Binding-site contacts:
Ligand atom C8 contacts residue GLN96 of chain 1.A at 3.6 Å.
Ligand atom C9 contacts residue THR155 of chain 1.B at 3.8 Å.
Ligand atom C5 contacts residue LEU152 of chain 1.B at 4.3 Å (hydrophobic).
Ligand atom C3 contacts residue ILE199 of chain 1.B at 4.1 Å (hydrophobic).
Ligand atom S1 contacts residue GLY121 of chain 1.B at 4.1 Å.
Ligand atom C2 contacts residue SER291 of chain 1.B at 3.4 Å.
Ligand atom C1 contacts residue CYS122 of chain 1.B at 3.2 Å (hydrophobic).
Ligand atom C5 contacts residue GLN96 of chain 1.A at 4.2 Å.
Ligand atom C9 contacts residue VAL219 of chain 1.B at 3.8 Å (hydrophobic).
Ligand atom C3 contacts residue THR97 of chain 1.A at 3.6 Å.
Ligand atom C7 contacts residue THR155 of chain 1.B at 3.9 Å.
Ligand atom C2 contacts residue PHE167 of chain 1.B at 3.6 Å (hydrophobic).
Ligand atom C5 contacts residue ASN91 of chain 1.B at 4.1 Å.
Ligand atom C10 contacts residue GLN201 of chain 1.B at 4.0 Å.
Ligand atom C1 contacts residue SER291 of chain 1.B at 3.9 Å.
Ligand atom C5 contacts residue THR97 of chain 1.A at 3.6 Å.
Ligand atom C9 contacts residue PHE218 of chain 1.B at 3.7 Å (hydrophobic).
Ligand atom C6 contacts residue ASN91 of chain 1.B at 4.3 Å.
Ligand atom C2 contacts residue LEU152 of chain 1.B at 3.6 Å (hydrophobic).
Ligand atom C4 contacts residue ASN91 of chain 1.B at 3.6 Å.
Ligand atom C10 contacts residue THR155 of chain 1.B at 3.9 Å.
Ligand atom C1 contacts residue PHE167 of chain 1.B at 3.5 Å (hydrophobic).
Ligand atom C4 contacts residue THR97 of chain 1.A at 4.0 Å.
Ligand atom C10 contacts residue TRP205 of chain 1.B at 3.6 Å (hydrophobic).
Ligand atom C7 contacts residue GLN96 of chain 1.A at 4.3 Å.
Ligand atom C3 contacts residue LEU152 of chain 1.B at 4.1 Å (hydrophobic).
Ligand atom S1 contacts residue SER291 of chain 1.B at 3.3 Å.
Ligand atom C8 contacts residue GLN201 of chain 1.B at 4.2 Å.
Ligand atom C8 contacts residue THR155 of chain 1.B at 3.8 Å.
Ligand atom S1 contacts residue CYS122 of chain 1.B at 2.0 Å (h-bond).
Ligand atom C9 contacts residue GLN201 of chain 1.B at 3.6 Å.
Ligand atom C6 contacts residue THR92 of chain 1.B at 4.3 Å.
Ligand atom C6 contacts residue VAL219 of chain 1.B at 4.2 Å (hydrophobic).
Ligand atom C6 contacts residue THR155 of chain 1.B at 3.9 Å.
Ligand atom C6 contacts residue GLN96 of chain 1.A at 4.3 Å.
Ligand atom C7 contacts residue VAL219 of chain 1.B at 3.5 Å (hydrophobic).
Ligand atom C1 contacts residue ILE199 of chain 1.B at 3.8 Å (hydrophobic).
Ligand atom C3 contacts residue VAL219 of chain 1.B at 4.0 Å (hydrophobic).
Ligand atom C4 contacts residue LEU152 of chain 1.B at 3.5 Å (hydrophobic).
Ligand atom C6 contacts residue LEU152 of chain 1.B at 3.9 Å (hydrophobic).

Sequence of chain 1.A:
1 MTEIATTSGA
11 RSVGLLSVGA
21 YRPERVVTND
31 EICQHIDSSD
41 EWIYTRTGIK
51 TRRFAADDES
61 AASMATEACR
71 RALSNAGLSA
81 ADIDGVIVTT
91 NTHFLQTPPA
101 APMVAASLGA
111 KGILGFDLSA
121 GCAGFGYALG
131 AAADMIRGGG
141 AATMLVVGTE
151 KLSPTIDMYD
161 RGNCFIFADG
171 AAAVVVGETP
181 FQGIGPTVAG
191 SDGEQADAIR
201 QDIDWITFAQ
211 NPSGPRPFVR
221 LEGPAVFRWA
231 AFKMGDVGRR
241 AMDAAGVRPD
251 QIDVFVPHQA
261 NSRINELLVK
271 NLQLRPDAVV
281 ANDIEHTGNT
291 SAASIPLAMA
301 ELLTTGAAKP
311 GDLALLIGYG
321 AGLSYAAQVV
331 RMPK

Sequence of chain 1.B:
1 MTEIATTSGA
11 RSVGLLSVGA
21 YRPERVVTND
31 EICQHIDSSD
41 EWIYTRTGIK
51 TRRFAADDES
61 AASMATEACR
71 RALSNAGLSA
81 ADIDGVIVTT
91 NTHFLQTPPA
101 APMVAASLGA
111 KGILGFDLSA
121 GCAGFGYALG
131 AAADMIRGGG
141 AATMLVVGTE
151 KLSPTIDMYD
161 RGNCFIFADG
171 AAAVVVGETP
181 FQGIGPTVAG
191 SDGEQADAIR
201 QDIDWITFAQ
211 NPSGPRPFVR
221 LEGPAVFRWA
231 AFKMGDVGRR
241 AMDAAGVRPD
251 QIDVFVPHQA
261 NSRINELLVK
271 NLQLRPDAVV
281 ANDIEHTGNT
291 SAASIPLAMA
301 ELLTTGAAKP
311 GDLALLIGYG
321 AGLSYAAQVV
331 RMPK

A small-molecule ligand and the protein it binds are described below.
Small molecule (SMILES): CCCCCCCCCCS